Binding-site contacts:
Ligand atom C3 contacts residue VAL155 of chain 1.Z at 3.6 Å (hydrophobic).
Ligand atom O33 contacts residue THR1 of chain 1.Y at 2.5 Å (h-bond).
Ligand atom C22 contacts residue ALA46 of chain 1.Y at 3.4 Å (hydrophobic).
Ligand atom C21 contacts residue ALA49 of chain 1.Y at 3.3 Å (hydrophobic).
Ligand atom N13 contacts residue THR21 of chain 1.Y at 3.1 Å (h-bond).
Ligand atom C17 contacts residue THR1 of chain 1.Y at 3.0 Å.
Ligand atom C7 contacts residue VAL155 of chain 1.Z at 3.6 Å (hydrophobic).
Ligand atom O33 contacts residue ALA46 of chain 1.Y at 3.4 Å.
Ligand atom C14 contacts residue GLY47 of chain 1.Y at 3.7 Å.
Ligand atom C18 contacts residue ALA49 of chain 1.Y at 3.7 Å (hydrophobic).
Ligand atom C33 contacts residue ALA20 of chain 1.Y at 3.6 Å (hydrophobic).
Ligand atom C22 contacts residue THR1 of chain 1.Y at 2.8 Å.
Ligand atom O31 contacts residue ALA22 of chain 1.Y at 3.6 Å.
Ligand atom C22 contacts residue GLY47 of chain 1.Y at 2.9 Å.
Ligand atom C14 contacts residue THR21 of chain 1.Y at 3.7 Å.
Ligand atom C2 contacts residue VAL155 of chain 1.Z at 3.4 Å (hydrophobic).
Ligand atom C20 contacts residue ALA20 of chain 1.Y at 3.3 Å (hydrophobic).
Ligand atom C24 contacts residue THR21 of chain 1.Y at 3.2 Å.
Ligand atom N16 contacts residue GLY47 of chain 1.Y at 3.1 Å (h-bond).
Ligand atom C30 contacts residue ASP153 of chain 1.Z at 3.4 Å.
Ligand atom C11 contacts residue ASP153 of chain 1.Z at 3.7 Å.
Ligand atom O34 contacts residue ALA49 of chain 1.Y at 2.6 Å (h-bond).
Ligand atom C7 contacts residue ASP153 of chain 1.Z at 3.1 Å.
Ligand atom C5 contacts residue PRO154 of chain 1.Z at 3.7 Å (hydrophobic).
Ligand atom C17 contacts residue GLY47 of chain 1.Y at 3.3 Å.
Ligand atom O34 contacts residue GLY48 of chain 1.Y at 3.4 Å.
Ligand atom O33 contacts residue GLY47 of chain 1.Y at 2.6 Å (h-bond).
Ligand atom C20 contacts residue VAL31 of chain 1.Y at 3.5 Å (hydrophobic).
Ligand atom C26 contacts residue THR21 of chain 1.Y at 3.7 Å.
Ligand atom O34 contacts residue GLY47 of chain 1.Y at 2.6 Å (h-bond).
Ligand atom C21 contacts residue MET45 of chain 1.Y at 3.3 Å (hydrophobic).
Ligand atom C21 contacts residue VAL31 of chain 1.Y at 3.5 Å (hydrophobic).
Ligand atom N16 contacts residue THR1 of chain 1.Y at 3.3 Å (h-bond).
Ligand atom C18 contacts residue GLY47 of chain 1.Y at 3.5 Å.
Ligand atom C33 contacts residue THR21 of chain 1.Y at 3.5 Å.
Ligand atom C4 contacts residue PRO154 of chain 1.Z at 3.5 Å (hydrophobic).
Ligand atom C15 contacts residue GLY47 of chain 1.Y at 2.8 Å.
Ligand atom N10 contacts residue ASP153 of chain 1.Z at 2.8 Å (salt-bridge).
Ligand atom C33 contacts residue ALA27 of chain 1.Y at 3.4 Å (hydrophobic).
Ligand atom C9 contacts residue ASP153 of chain 1.Z at 3.7 Å.

This small molecule binds to this protein.
Small molecule (SMILES): CC(C)C[C@@H](C=O)NC(=O)[C@H](CC(C)C)NC(=O)[C@H](CC(C)C)NC(=O)OCc1ccccc1

Sequence of chain 1.Y:
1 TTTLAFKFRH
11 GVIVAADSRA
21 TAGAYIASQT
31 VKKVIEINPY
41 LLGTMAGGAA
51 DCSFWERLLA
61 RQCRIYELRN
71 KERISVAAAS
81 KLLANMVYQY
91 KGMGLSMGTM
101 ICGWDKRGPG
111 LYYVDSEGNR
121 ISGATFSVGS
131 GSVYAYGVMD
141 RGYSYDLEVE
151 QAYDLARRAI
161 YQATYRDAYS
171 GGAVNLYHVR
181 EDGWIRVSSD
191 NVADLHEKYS

Sequence of chain 1.Z:
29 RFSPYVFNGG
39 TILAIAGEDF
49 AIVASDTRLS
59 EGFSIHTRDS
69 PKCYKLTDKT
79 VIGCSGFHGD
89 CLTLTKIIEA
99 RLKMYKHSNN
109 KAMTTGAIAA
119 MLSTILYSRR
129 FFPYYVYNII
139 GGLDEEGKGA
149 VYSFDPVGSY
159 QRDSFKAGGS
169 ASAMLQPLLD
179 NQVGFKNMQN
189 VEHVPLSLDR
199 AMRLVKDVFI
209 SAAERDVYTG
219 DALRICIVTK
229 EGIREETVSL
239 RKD